Binding-site contacts:
Ligand atom N contacts residue PHE163 of chain 1.D at 3.8 Å.
Ligand atom N contacts residue ASN160 of chain 1.D at 2.9 Å (h-bond).
Ligand atom CG contacts residue PHE163 of chain 1.D at 3.7 Å (hydrophobic).
Ligand atom O contacts residue LEU41 of chain 1.D at 3.3 Å.
Ligand atom NH1 contacts residue THR281 of chain 1.D at 3.4 Å.
Ligand atom NH2 contacts residue HIS278 of chain 1.D at 3.9 Å.
Ligand atom CB contacts residue ARG401 of chain 1.D at 3.2 Å.
Ligand atom C contacts residue ASN160 of chain 1.D at 3.8 Å.
Ligand atom CZ contacts residue HIS278 of chain 1.D at 3.6 Å.
Ligand atom CD contacts residue HIS278 of chain 1.D at 3.8 Å.
Ligand atom OXT contacts residue ARG243 of chain 1.D at 3.6 Å.
Ligand atom CB contacts residue PHE163 of chain 1.D at 3.9 Å (hydrophobic).
Ligand atom NH2 contacts residue ASP166 of chain 1.D at 2.6 Å (salt-bridge).
Ligand atom NH2 contacts residue GLY226 of chain 1.D at 3.4 Å.
Ligand atom CG contacts residue ASP166 of chain 1.D at 3.5 Å.
Ligand atom NH2 contacts residue ASP280 of chain 1.D at 2.7 Å (salt-bridge).
Ligand atom CA contacts residue GLY400 of chain 1.D at 3.6 Å.
Ligand atom N contacts residue LEU41 of chain 1.D at 2.7 Å (h-bond).
Ligand atom CZ contacts residue ASP166 of chain 1.D at 3.4 Å.
Ligand atom OXT contacts residue LEU41 of chain 1.D at 3.1 Å.
Ligand atom O contacts residue ARG243 of chain 1.D at 3.2 Å (salt-bridge).
Ligand atom N contacts residue GLY400 of chain 1.D at 2.7 Å (h-bond).
Ligand atom NE contacts residue HIS278 of chain 1.D at 3.4 Å.
Ligand atom CB contacts residue GLY400 of chain 1.D at 3.4 Å.
Ligand atom NH1 contacts residue HIS278 of chain 1.D at 3.8 Å.
Ligand atom CA contacts residue PHE163 of chain 1.D at 3.8 Å (hydrophobic).
Ligand atom NH1 contacts residue ALA406 of chain 1.D at 3.6 Å.
Ligand atom CD contacts residue ASP166 of chain 1.D at 3.6 Å.
Ligand atom NE contacts residue ASP166 of chain 1.D at 2.7 Å (salt-bridge).
Ligand atom C contacts residue LEU41 of chain 1.D at 3.3 Å (hydrophobic).
Ligand atom NE contacts residue ALA406 of chain 1.D at 3.6 Å.
Ligand atom CA contacts residue ASN160 of chain 1.D at 3.1 Å.
Ligand atom CG contacts residue ARG401 of chain 1.D at 3.9 Å.
Ligand atom CZ contacts residue ALA406 of chain 1.D at 3.5 Å (hydrophobic).
Ligand atom CD contacts residue ARG401 of chain 1.D at 3.5 Å.
Ligand atom O contacts residue ARG185 of chain 1.D at 3.2 Å (salt-bridge).
Ligand atom CZ contacts residue ASP280 of chain 1.D at 3.4 Å.
Ligand atom NH1 contacts residue ASN360 of chain 1.D at 3.6 Å (h-bond).
Ligand atom CD contacts residue ALA406 of chain 1.D at 3.9 Å (hydrophobic).
Ligand atom NH1 contacts residue ASP280 of chain 1.D at 2.8 Å (salt-bridge).

Sequence of chain 1.D:
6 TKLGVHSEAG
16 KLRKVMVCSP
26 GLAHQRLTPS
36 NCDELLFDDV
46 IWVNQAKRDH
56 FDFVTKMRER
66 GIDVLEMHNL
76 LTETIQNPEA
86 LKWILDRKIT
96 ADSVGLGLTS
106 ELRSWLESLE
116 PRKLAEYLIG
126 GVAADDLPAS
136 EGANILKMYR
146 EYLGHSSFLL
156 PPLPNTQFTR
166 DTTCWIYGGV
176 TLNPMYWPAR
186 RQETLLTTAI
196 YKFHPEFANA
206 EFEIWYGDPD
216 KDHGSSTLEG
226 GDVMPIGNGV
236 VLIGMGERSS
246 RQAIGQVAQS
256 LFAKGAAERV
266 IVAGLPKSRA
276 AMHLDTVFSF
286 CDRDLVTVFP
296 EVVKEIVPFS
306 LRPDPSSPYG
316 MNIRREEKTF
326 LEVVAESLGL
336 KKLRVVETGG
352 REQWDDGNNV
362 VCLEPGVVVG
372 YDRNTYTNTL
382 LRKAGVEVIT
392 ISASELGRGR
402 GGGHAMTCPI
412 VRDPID

A protein and the small-molecule ligand that binds it are described below.
Small molecule (SMILES): NC(=[NH2+])NCCC[C@H](N)C(=O)O